A small-molecule ligand and the protein it binds are described below.
Small molecule (SMILES): N[C@@H](CS)C(=O)NS(=O)(=O)c1cccc(-c2cccs2)c1

Sequence of chain 1.A:
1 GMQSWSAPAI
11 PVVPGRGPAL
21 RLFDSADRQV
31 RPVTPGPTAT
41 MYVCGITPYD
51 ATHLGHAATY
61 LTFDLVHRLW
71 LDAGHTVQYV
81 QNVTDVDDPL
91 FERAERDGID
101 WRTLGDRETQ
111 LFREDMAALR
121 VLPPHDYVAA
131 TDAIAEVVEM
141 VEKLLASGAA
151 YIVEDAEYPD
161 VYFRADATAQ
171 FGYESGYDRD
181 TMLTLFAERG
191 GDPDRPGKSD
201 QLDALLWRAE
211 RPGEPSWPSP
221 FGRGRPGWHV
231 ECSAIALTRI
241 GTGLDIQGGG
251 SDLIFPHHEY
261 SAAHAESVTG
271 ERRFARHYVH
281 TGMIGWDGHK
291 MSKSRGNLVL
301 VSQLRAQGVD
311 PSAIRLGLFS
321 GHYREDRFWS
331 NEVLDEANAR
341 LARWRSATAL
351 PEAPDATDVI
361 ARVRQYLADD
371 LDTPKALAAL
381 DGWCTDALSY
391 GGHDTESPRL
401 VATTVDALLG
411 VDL

Binding-site contacts:
Ligand atom C8 contacts residue THR59 of chain 1.A at 3.7 Å.
Ligand atom N2 contacts residue ILE46 of chain 1.A at 3.5 Å.
Ligand atom C2 contacts residue THR47 of chain 1.A at 3.5 Å.
Ligand atom N1 contacts residue GLY45 of chain 1.A at 3.5 Å (h-bond).
Ligand atom C9 contacts residue TYR60 of chain 1.A at 3.3 Å (hydrophobic).
Ligand atom C14 contacts residue GLY282 of chain 1.A at 3.3 Å.
Ligand atom N2 contacts residue GLY45 of chain 1.A at 3.3 Å (h-bond).
Ligand atom C15 contacts residue THR59 of chain 1.A at 3.4 Å.
Ligand atom C10 contacts residue HIS56 of chain 1.A at 3.5 Å.
Ligand atom C15 contacts residue GLY55 of chain 1.A at 3.8 Å.
Ligand atom C1 contacts residue THR47 of chain 1.A at 3.6 Å.
Ligand atom C10 contacts residue GLY45 of chain 1.A at 3.4 Å.
Ligand atom O4B contacts residue HIS56 of chain 1.A at 2.8 Å (h-bond).
Ligand atom N2 contacts residue THR47 of chain 1.A at 2.7 Å (h-bond).
Ligand atom N1 contacts residue ILE46 of chain 1.A at 3.8 Å.
Ligand atom C13 contacts residue MET283 of chain 1.A at 3.5 Å (hydrophobic).
Ligand atom S3 contacts residue TRP228 of chain 1.A at 3.1 Å (h-bond).
Ligand atom O4B contacts residue ILE46 of chain 1.A at 3.8 Å.
Ligand atom S3 contacts residue THR84 of chain 1.A at 3.6 Å.
Ligand atom S3 contacts residue CYS44 of chain 1.A at 3.7 Å.
Ligand atom C10 contacts residue TYR60 of chain 1.A at 3.6 Å (hydrophobic).
Ligand atom N1 contacts residue THR47 of chain 1.A at 3.0 Å (h-bond).
Ligand atom S3 contacts residue CYS232 of chain 1.A at 3.4 Å (h-bond).
Ligand atom C2 contacts residue THR84 of chain 1.A at 3.8 Å.
Ligand atom C15 contacts residue GLY250 of chain 1.A at 3.4 Å.
Ligand atom C5 contacts residue HIS56 of chain 1.A at 3.6 Å.
Ligand atom C2 contacts residue TRP228 of chain 1.A at 3.7 Å (hydrophobic).
Ligand atom C14 contacts residue MET283 of chain 1.A at 3.8 Å (hydrophobic).
Ligand atom N2 contacts residue THR84 of chain 1.A at 2.6 Å (h-bond).
Ligand atom C3 contacts residue GLY45 of chain 1.A at 3.3 Å.
Ligand atom S4 contacts residue HIS56 of chain 1.A at 3.8 Å.
Ligand atom S3 contacts residue ASN82 of chain 1.A at 3.8 Å.
Ligand atom C2 contacts residue GLY45 of chain 1.A at 3.5 Å.
Ligand atom O4B contacts residue THR47 of chain 1.A at 3.1 Å (h-bond).
Ligand atom S3 contacts residue HIS257 of chain 1.A at 3.4 Å (h-bond).
Ligand atom S3 contacts residue ZN1 of chain 1.C at 2.2 Å.
Ligand atom C3 contacts residue ZN1 of chain 1.C at 3.5 Å.
Ligand atom C9 contacts residue HIS56 of chain 1.A at 3.7 Å.
Ligand atom C3 contacts residue CYS44 of chain 1.A at 3.6 Å (hydrophobic).
Ligand atom C1 contacts residue GLY45 of chain 1.A at 3.6 Å.